Sequence of chain 1.B:
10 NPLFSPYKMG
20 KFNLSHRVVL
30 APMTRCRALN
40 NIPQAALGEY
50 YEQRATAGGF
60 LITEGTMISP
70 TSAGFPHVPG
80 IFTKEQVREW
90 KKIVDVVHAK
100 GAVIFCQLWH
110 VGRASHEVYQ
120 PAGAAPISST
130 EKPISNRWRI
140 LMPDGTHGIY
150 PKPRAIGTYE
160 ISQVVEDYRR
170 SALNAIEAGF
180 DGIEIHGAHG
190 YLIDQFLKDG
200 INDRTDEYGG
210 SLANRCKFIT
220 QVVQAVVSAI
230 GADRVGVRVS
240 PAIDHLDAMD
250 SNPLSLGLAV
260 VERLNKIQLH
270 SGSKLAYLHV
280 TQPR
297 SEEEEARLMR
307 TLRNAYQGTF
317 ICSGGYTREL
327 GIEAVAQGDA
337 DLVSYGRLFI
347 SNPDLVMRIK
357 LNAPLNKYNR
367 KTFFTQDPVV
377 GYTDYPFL

The small molecule below binds the protein below.
Small molecule (SMILES): COCCOC(=O)/C(=N\O)C(C)=O

Binding-site contacts:
Ligand atom O3 contacts residue FMN1 of chain 1.E at 3.3 Å (h-bond).
Ligand atom O3 contacts residue HIS188 of chain 1.B at 3.5 Å (h-bond).
Ligand atom O5 contacts residue HIS244 of chain 1.B at 3.7 Å.
Ligand atom C4 contacts residue FMN1 of chain 1.E at 4.1 Å.
Ligand atom C6 contacts residue HIS244 of chain 1.B at 4.2 Å.
Ligand atom N1 contacts residue FMN1 of chain 1.E at 3.2 Å.
Ligand atom O1 contacts residue FMN1 of chain 1.E at 3.8 Å.
Ligand atom C3 contacts residue TYR190 of chain 1.B at 3.6 Å (hydrophobic).
Ligand atom C3 contacts residue HIS188 of chain 1.B at 4.2 Å.
Ligand atom C5 contacts residue HIS188 of chain 1.B at 3.6 Å.
Ligand atom C5 contacts residue FMN1 of chain 1.E at 4.3 Å.
Ligand atom C7 contacts residue ILE242 of chain 1.B at 4.4 Å (hydrophobic).
Ligand atom N1 contacts residue HIS188 of chain 1.B at 4.0 Å.
Ligand atom C3 contacts residue FMN1 of chain 1.E at 3.6 Å.
Ligand atom N1 contacts residue HIS185 of chain 1.B at 3.7 Å.
Ligand atom O1 contacts residue PHE74 of chain 1.B at 4.2 Å.
Ligand atom N1 contacts residue TYR190 of chain 1.B at 3.5 Å.
Ligand atom C1 contacts residue TRP108 of chain 1.B at 3.7 Å (hydrophobic).
Ligand atom C2 contacts residue PHE74 of chain 1.B at 4.2 Å (hydrophobic).
Ligand atom O1 contacts residue TYR190 of chain 1.B at 4.3 Å.
Ligand atom O4 contacts residue TYR190 of chain 1.B at 3.2 Å.
Ligand atom O4 contacts residue HIS188 of chain 1.B at 2.8 Å (h-bond).
Ligand atom O4 contacts residue FMN1 of chain 1.E at 3.3 Å.
Ligand atom C4 contacts residue HIS188 of chain 1.B at 3.5 Å.
Ligand atom C4 contacts residue HIS244 of chain 1.B at 4.2 Å.
Ligand atom C1 contacts residue THR33 of chain 1.B at 3.3 Å.
Ligand atom C1 contacts residue PHE74 of chain 1.B at 3.6 Å (hydrophobic).
Ligand atom O4 contacts residue HIS185 of chain 1.B at 2.6 Å (h-bond).
Ligand atom O2 contacts residue HIS188 of chain 1.B at 3.4 Å.
Ligand atom C1 contacts residue TYR190 of chain 1.B at 4.0 Å (hydrophobic).
Ligand atom C2 contacts residue FMN1 of chain 1.E at 3.5 Å.
Ligand atom O2 contacts residue HIS244 of chain 1.B at 3.2 Å.
Ligand atom O1 contacts residue PHE370 of chain 1.B at 4.4 Å.
Ligand atom O2 contacts residue TYR190 of chain 1.B at 3.5 Å (h-bond).
Ligand atom N1 contacts residue TRP108 of chain 1.B at 4.2 Å.
Ligand atom C1 contacts residue FMN1 of chain 1.E at 3.4 Å.
Ligand atom C4 contacts residue TYR190 of chain 1.B at 4.0 Å (hydrophobic).
Ligand atom C2 contacts residue TYR190 of chain 1.B at 3.8 Å (hydrophobic).